Sequence of chain 1.A:
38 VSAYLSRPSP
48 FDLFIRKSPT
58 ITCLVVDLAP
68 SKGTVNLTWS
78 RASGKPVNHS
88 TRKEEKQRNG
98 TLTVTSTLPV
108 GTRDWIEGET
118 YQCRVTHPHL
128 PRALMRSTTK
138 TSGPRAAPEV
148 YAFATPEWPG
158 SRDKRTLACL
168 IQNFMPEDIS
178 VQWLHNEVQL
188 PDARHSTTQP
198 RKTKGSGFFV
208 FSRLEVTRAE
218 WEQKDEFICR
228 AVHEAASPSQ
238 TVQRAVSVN

Binding-site contacts:
Ligand atom O5 contacts residue ARG44 of chain 1.A at 3.6 Å.
Ligand atom C2 contacts residue THR59 of chain 1.A at 4.5 Å.
Ligand atom C2 contacts residue SER43 of chain 1.A at 3.8 Å.
Ligand atom O4 contacts residue SER46 of chain 1.A at 4.1 Å.
Ligand atom O2 contacts residue THR59 of chain 1.A at 4.1 Å.
Ligand atom C4 contacts residue SER46 of chain 1.A at 3.9 Å.
Ligand atom O2 contacts residue THR57 of chain 1.A at 4.3 Å.
Ligand atom C5 contacts residue SER46 of chain 1.A at 4.4 Å.
Ligand atom C4 contacts residue BMA3 of chain 1.M at 4.1 Å.
Ligand atom C6 contacts residue SER43 of chain 1.A at 4.3 Å.
Ligand atom C1 contacts residue BMA3 of chain 1.M at 3.5 Å.
Ligand atom C6 contacts residue BMA3 of chain 1.M at 3.8 Å.
Ligand atom O5 contacts residue SER43 of chain 1.A at 3.8 Å.
Ligand atom C2 contacts residue BMA3 of chain 1.M at 3.6 Å.
Ligand atom C1 contacts residue SER43 of chain 1.A at 3.4 Å.
Ligand atom O6 contacts residue SER46 of chain 1.A at 4.2 Å.
Ligand atom C3 contacts residue BMA3 of chain 1.M at 4.1 Å.
Ligand atom C6 contacts residue SER46 of chain 1.A at 3.6 Å.
Ligand atom O6 contacts residue SER43 of chain 1.A at 4.5 Å.
Ligand atom C6 contacts residue ARG44 of chain 1.A at 4.1 Å.
Ligand atom C5 contacts residue ARG44 of chain 1.A at 4.4 Å.
Ligand atom O2 contacts residue SER43 of chain 1.A at 3.4 Å (h-bond).
Ligand atom O5 contacts residue BMA3 of chain 1.M at 2.7 Å (h-bond).
Ligand atom O2 contacts residue ARG44 of chain 1.A at 3.9 Å.
Ligand atom O6 contacts residue ARG44 of chain 1.A at 3.5 Å (salt-bridge).
Ligand atom C5 contacts residue BMA3 of chain 1.M at 3.0 Å.

The small molecule below binds the protein below.
Small molecule (SMILES): OC[C@H]1O[C@H](OC[C@H]2OC[C@@H](O)[C@@H](O)[C@@H]2O)[C@@H](O)[C@@H](O)[C@@H]1O